The small molecule below binds the protein below.
Small molecule (SMILES): O=C([O-])C(=O)[O-]

Binding-site contacts:
Ligand atom O4 contacts residue MET207 of chain 1.A at 4.3 Å.
Ligand atom C2 contacts residue ALA209 of chain 1.A at 3.8 Å (hydrophobic).
Ligand atom O4 contacts residue GLU188 of chain 1.A at 4.4 Å.
Ligand atom O2 contacts residue ASP212 of chain 1.A at 4.1 Å.
Ligand atom C1 contacts residue ASP212 of chain 1.A at 3.7 Å.
Ligand atom C2 contacts residue GLU188 of chain 1.A at 3.5 Å.
Ligand atom O3 contacts residue GLY211 of chain 1.A at 3.0 Å (h-bond).
Ligand atom C1 contacts residue ALA209 of chain 1.A at 3.8 Å (hydrophobic).
Ligand atom O1 contacts residue GLU188 of chain 1.A at 3.0 Å (salt-bridge).
Ligand atom C1 contacts residue THR244 of chain 1.A at 3.7 Å.
Ligand atom O2 contacts residue ARG87 of chain 1.A at 4.4 Å.
Ligand atom O1 contacts residue MG1 of chain 1.K at 2.0 Å.
Ligand atom O1 contacts residue ASP212 of chain 1.A at 2.6 Å (salt-bridge).
Ligand atom C2 contacts residue THR244 of chain 1.A at 4.2 Å.
Ligand atom O1 contacts residue GLY211 of chain 1.A at 4.1 Å.
Ligand atom O3 contacts residue ASP212 of chain 1.A at 3.7 Å.
Ligand atom O4 contacts residue LYS186 of chain 1.A at 3.5 Å.
Ligand atom O4 contacts residue ALA209 of chain 1.A at 3.7 Å.
Ligand atom O4 contacts residue MG1 of chain 1.K at 4.1 Å.
Ligand atom C1 contacts residue GLU188 of chain 1.A at 3.4 Å.
Ligand atom O4 contacts residue THR244 of chain 1.A at 3.7 Å.
Ligand atom O2 contacts residue MG1 of chain 1.K at 2.2 Å.
Ligand atom O3 contacts residue THR244 of chain 1.A at 2.6 Å (h-bond).
Ligand atom O4 contacts residue ARG87 of chain 1.A at 4.3 Å.
Ligand atom C2 contacts residue LYS186 of chain 1.A at 3.5 Å.
Ligand atom O3 contacts residue ALA209 of chain 1.A at 3.6 Å.
Ligand atom O3 contacts residue MG1 of chain 1.K at 4.0 Å.
Ligand atom O1 contacts residue ALA209 of chain 1.A at 4.5 Å.
Ligand atom C1 contacts residue MG1 of chain 1.K at 2.7 Å.
Ligand atom O3 contacts residue ARG210 of chain 1.A at 3.9 Å.
Ligand atom O2 contacts residue GLU188 of chain 1.A at 3.2 Å (salt-bridge).
Ligand atom C2 contacts residue ASP212 of chain 1.A at 4.5 Å.
Ligand atom O2 contacts residue ALA209 of chain 1.A at 4.5 Å.
Ligand atom C1 contacts residue GLY211 of chain 1.A at 4.1 Å.
Ligand atom C2 contacts residue MG1 of chain 1.K at 2.9 Å.
Ligand atom O2 contacts residue LYS186 of chain 1.A at 2.7 Å (salt-bridge).
Ligand atom O3 contacts residue GLU188 of chain 1.A at 4.3 Å.

Sequence of chain 1.A:
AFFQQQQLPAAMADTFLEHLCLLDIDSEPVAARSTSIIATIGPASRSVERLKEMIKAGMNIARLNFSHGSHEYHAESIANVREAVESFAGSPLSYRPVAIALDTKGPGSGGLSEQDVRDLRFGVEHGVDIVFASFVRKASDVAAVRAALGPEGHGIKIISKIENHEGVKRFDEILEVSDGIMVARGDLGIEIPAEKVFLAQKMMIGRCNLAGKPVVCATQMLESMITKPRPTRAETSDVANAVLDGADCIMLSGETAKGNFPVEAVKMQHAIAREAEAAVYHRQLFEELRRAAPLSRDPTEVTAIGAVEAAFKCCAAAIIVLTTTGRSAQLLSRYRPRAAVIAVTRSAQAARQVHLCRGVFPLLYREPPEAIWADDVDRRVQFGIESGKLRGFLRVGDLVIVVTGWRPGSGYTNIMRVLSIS